A small-molecule ligand and the protein it binds are described below.
Small molecule (SMILES): CC(=O)N[C@H]1[C@H](O[C@H]2[C@H](O)[C@@H](NC(C)=O)CO[C@@H]2CO)O[C@H](CO)[C@@H](O)[C@@H]1O

Sequence of chain 1.D:
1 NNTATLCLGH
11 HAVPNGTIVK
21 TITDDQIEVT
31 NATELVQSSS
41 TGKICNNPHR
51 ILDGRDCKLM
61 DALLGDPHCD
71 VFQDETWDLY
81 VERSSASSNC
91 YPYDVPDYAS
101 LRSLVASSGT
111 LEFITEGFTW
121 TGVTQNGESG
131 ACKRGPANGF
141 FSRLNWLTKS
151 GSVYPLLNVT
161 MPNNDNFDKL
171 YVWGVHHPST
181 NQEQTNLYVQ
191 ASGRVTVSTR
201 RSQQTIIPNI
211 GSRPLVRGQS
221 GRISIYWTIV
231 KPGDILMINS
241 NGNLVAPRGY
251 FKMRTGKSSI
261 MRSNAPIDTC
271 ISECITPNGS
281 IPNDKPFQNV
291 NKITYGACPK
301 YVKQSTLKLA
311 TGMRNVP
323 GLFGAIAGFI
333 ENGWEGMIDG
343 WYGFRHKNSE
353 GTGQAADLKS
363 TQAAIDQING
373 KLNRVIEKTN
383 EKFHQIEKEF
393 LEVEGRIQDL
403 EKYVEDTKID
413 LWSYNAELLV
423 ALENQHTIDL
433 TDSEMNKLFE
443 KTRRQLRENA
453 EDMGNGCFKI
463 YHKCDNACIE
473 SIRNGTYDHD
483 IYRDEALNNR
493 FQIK

Sequence of chain 1.B:
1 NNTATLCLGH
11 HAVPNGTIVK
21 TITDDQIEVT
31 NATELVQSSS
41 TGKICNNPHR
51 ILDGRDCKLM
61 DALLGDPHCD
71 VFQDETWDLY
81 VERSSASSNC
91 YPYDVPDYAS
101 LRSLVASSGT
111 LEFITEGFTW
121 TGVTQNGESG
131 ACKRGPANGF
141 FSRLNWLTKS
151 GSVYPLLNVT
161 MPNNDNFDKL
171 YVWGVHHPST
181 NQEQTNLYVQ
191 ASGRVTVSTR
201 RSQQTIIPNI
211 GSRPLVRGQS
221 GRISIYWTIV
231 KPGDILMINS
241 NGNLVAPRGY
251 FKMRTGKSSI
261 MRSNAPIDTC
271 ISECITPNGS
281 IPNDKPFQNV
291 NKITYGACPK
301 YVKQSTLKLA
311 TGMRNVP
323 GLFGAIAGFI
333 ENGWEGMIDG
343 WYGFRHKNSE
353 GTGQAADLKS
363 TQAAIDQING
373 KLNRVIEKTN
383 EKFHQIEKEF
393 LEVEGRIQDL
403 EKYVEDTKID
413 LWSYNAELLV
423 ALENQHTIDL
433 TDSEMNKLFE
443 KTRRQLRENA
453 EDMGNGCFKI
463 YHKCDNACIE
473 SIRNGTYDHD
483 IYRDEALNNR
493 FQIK

Binding-site contacts:
Ligand atom C7 contacts residue SER212 of chain 1.D at 3.6 Å.
Ligand atom C7 contacts residue LEU215 of chain 1.D at 3.9 Å (hydrophobic).
Ligand atom O7 contacts residue PRO214 of chain 1.D at 3.7 Å.
Ligand atom O7 contacts residue ARG213 of chain 1.D at 4.2 Å.
Ligand atom C7 contacts residue MET237 of chain 1.B at 4.2 Å (hydrophobic).
Ligand atom C3 contacts residue ASN158 of chain 1.B at 3.7 Å.
Ligand atom O7 contacts residue ASN158 of chain 1.B at 3.5 Å (h-bond).
Ligand atom C8 contacts residue ASN158 of chain 1.B at 4.4 Å.
Ligand atom C5 contacts residue THR160 of chain 1.B at 4.2 Å.
Ligand atom O7 contacts residue LEU215 of chain 1.D at 2.9 Å (h-bond).
Ligand atom C6 contacts residue MET237 of chain 1.B at 4.4 Å (hydrophobic).
Ligand atom C4 contacts residue ASN158 of chain 1.B at 4.2 Å.
Ligand atom O7 contacts residue MET237 of chain 1.B at 4.0 Å.
Ligand atom C2 contacts residue ASN158 of chain 1.B at 2.4 Å.
Ligand atom C8 contacts residue PRO214 of chain 1.D at 4.2 Å (hydrophobic).
Ligand atom O5 contacts residue THR160 of chain 1.B at 4.4 Å.
Ligand atom C1 contacts residue ASN158 of chain 1.B at 1.4 Å.
Ligand atom C1 contacts residue SER212 of chain 1.D at 4.3 Å.
Ligand atom C8 contacts residue ILE235 of chain 1.B at 4.1 Å (hydrophobic).
Ligand atom C7 contacts residue ASN158 of chain 1.B at 3.3 Å.
Ligand atom C2 contacts residue SER212 of chain 1.D at 3.9 Å.
Ligand atom C5 contacts residue ASN158 of chain 1.B at 3.7 Å.
Ligand atom C5 contacts residue MET237 of chain 1.B at 4.0 Å (hydrophobic).
Ligand atom N2 contacts residue SER212 of chain 1.D at 2.9 Å (h-bond).
Ligand atom C3 contacts residue SER212 of chain 1.D at 4.1 Å.
Ligand atom O5 contacts residue ASN158 of chain 1.B at 2.4 Å (h-bond).
Ligand atom C7 contacts residue PRO214 of chain 1.D at 4.4 Å (hydrophobic).
Ligand atom C6 contacts residue THR160 of chain 1.B at 3.6 Å.
Ligand atom O3 contacts residue SER212 of chain 1.D at 4.4 Å.
Ligand atom N2 contacts residue ASN158 of chain 1.B at 2.8 Å (h-bond).
Ligand atom C8 contacts residue SER212 of chain 1.D at 3.3 Å.
Ligand atom C8 contacts residue LEU215 of chain 1.D at 4.3 Å (hydrophobic).
Ligand atom C8 contacts residue MET237 of chain 1.B at 3.9 Å (hydrophobic).
Ligand atom O3 contacts residue LEU215 of chain 1.D at 3.8 Å.